Sequence of chain 1.B:
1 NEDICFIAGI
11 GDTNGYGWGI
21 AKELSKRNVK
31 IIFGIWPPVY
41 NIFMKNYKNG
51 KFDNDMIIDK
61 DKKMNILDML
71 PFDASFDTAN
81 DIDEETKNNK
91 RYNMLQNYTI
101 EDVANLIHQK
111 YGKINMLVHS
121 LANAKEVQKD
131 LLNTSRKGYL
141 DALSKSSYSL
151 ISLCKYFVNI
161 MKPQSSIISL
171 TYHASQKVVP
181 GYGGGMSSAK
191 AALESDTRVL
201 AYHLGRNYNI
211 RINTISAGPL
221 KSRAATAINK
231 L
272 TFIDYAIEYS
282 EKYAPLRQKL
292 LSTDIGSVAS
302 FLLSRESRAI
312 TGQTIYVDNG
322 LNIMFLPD

This small molecule binds to this protein.
Small molecule (SMILES): Oc1cc(CCl)ccc1Oc1ccc(Cl)cc1Cl

Binding-site contacts:
Ligand atom C8 contacts residue NAD1 of chain 1.E at 3.9 Å.
Ligand atom CL15 contacts residue NAD1 of chain 1.E at 2.9 Å.
Ligand atom C14 contacts residue TYR172 of chain 1.B at 3.4 Å (hydrophobic).
Ligand atom C3 contacts residue TYR172 of chain 1.B at 3.7 Å (hydrophobic).
Ligand atom CL17 contacts residue ALA224 of chain 1.B at 3.5 Å.
Ligand atom CL16 contacts residue VAL127 of chain 1.B at 3.9 Å.
Ligand atom O18 contacts residue LYS190 of chain 1.B at 3.7 Å.
Ligand atom CL15 contacts residue PRO219 of chain 1.B at 3.5 Å.
Ligand atom C12 contacts residue MET186 of chain 1.B at 4.0 Å (hydrophobic).
Ligand atom CL16 contacts residue ASN123 of chain 1.B at 3.9 Å.
Ligand atom C4 contacts residue TYR182 of chain 1.B at 3.9 Å (hydrophobic).
Ligand atom O18 contacts residue NAD1 of chain 1.E at 2.4 Å (h-bond).
Ligand atom C6 contacts residue NAD1 of chain 1.E at 3.5 Å.
Ligand atom C14 contacts residue NAD1 of chain 1.E at 3.7 Å.
Ligand atom C13 contacts residue TYR182 of chain 1.B at 4.2 Å (hydrophobic).
Ligand atom C10 contacts residue ALA122 of chain 1.B at 3.6 Å (hydrophobic).
Ligand atom O7 contacts residue NAD1 of chain 1.E at 3.2 Å.
Ligand atom C9 contacts residue ALA122 of chain 1.B at 3.7 Å (hydrophobic).
Ligand atom C3 contacts residue TYR182 of chain 1.B at 3.2 Å (hydrophobic).
Ligand atom CL17 contacts residue NAD1 of chain 1.E at 3.4 Å.
Ligand atom C4 contacts residue NAD1 of chain 1.E at 3.5 Å.
Ligand atom C5 contacts residue ILE228 of chain 1.B at 3.9 Å (hydrophobic).
Ligand atom C5 contacts residue NAD1 of chain 1.E at 3.3 Å.
Ligand atom C14 contacts residue PHE273 of chain 1.B at 3.9 Å (hydrophobic).
Ligand atom C12 contacts residue ILE228 of chain 1.B at 4.0 Å (hydrophobic).
Ligand atom C13 contacts residue ILE228 of chain 1.B at 3.7 Å (hydrophobic).
Ligand atom C6 contacts residue ALA225 of chain 1.B at 3.8 Å (hydrophobic).
Ligand atom C9 contacts residue ALA224 of chain 1.B at 3.7 Å (hydrophobic).
Ligand atom CL15 contacts residue ILE274 of chain 1.B at 3.4 Å.
Ligand atom C3 contacts residue NAD1 of chain 1.E at 3.4 Å.
Ligand atom C2 contacts residue NAD1 of chain 1.E at 3.4 Å.
Ligand atom C5 contacts residue ALA225 of chain 1.B at 4.0 Å (hydrophobic).
Ligand atom C6 contacts residue ILE228 of chain 1.B at 3.9 Å (hydrophobic).
Ligand atom O18 contacts residue TYR182 of chain 1.B at 2.5 Å (h-bond).
Ligand atom C10 contacts residue ALA224 of chain 1.B at 4.1 Å (hydrophobic).
Ligand atom CL17 contacts residue ALA122 of chain 1.B at 3.5 Å.
Ligand atom C2 contacts residue TYR182 of chain 1.B at 3.3 Å (hydrophobic).
Ligand atom C12 contacts residue VAL127 of chain 1.B at 3.9 Å (hydrophobic).
Ligand atom C1 contacts residue NAD1 of chain 1.E at 3.5 Å.
Ligand atom CL16 contacts residue ALA124 of chain 1.B at 3.5 Å.